Sequence of chain 11.A:
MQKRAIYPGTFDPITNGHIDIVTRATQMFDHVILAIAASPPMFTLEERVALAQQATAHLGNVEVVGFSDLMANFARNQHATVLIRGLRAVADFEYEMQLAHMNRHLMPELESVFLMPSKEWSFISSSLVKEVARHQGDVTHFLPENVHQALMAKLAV

Binding-site contacts:
Ligand atom C17 contacts residue SER71 of chain 11.A at 3.5 Å.
Ligand atom C8 contacts residue HIS138 of chain 4.A at 3.2 Å.
Ligand atom C13 contacts residue LEU73 of chain 11.A at 4.3 Å (hydrophobic).
Ligand atom C2 contacts residue LEU73 of chain 11.A at 4.3 Å (hydrophobic).
Ligand atom C17 contacts residue ALA38 of chain 11.A at 3.5 Å (hydrophobic).
Ligand atom CL1 contacts residue VAL135 of chain 4.A at 3.6 Å.
Ligand atom CL1 contacts residue LEU131 of chain 4.A at 3.8 Å.
Ligand atom C5 contacts residue MET74 of chain 11.A at 3.5 Å (hydrophobic).
Ligand atom N9 contacts residue ALA37 of chain 11.A at 3.5 Å.
Ligand atom C10 contacts residue LEU73 of chain 11.A at 3.6 Å (hydrophobic).
Ligand atom C10 contacts residue ASN106 of chain 11.A at 4.2 Å.
Ligand atom C17 contacts residue ALA37 of chain 11.A at 3.5 Å (hydrophobic).
Ligand atom C3 contacts residue LEU73 of chain 11.A at 4.1 Å (hydrophobic).
Ligand atom C7 contacts residue ASP72 of chain 11.A at 3.5 Å.
Ligand atom O15 contacts residue ASP72 of chain 11.A at 4.3 Å.
Ligand atom C17 contacts residue ASP72 of chain 11.A at 3.6 Å.
Ligand atom C5 contacts residue LEU73 of chain 11.A at 3.7 Å (hydrophobic).
Ligand atom C8 contacts residue LEU73 of chain 11.A at 3.6 Å (hydrophobic).
Ligand atom C12 contacts residue ALA37 of chain 11.A at 3.7 Å (hydrophobic).
Ligand atom C10 contacts residue MET74 of chain 11.A at 4.2 Å (hydrophobic).
Ligand atom C13 contacts residue HIS138 of chain 4.A at 3.3 Å.
Ligand atom C2 contacts residue MET74 of chain 11.A at 4.3 Å (hydrophobic).
Ligand atom O15 contacts residue ALA38 of chain 11.A at 3.9 Å.
Ligand atom O15 contacts residue SER39 of chain 11.A at 3.9 Å.
Ligand atom CL1 contacts residue MET105 of chain 11.A at 4.0 Å.
Ligand atom C17 contacts residue PHE70 of chain 11.A at 3.0 Å (hydrophobic).
Ligand atom C12 contacts residue PHE70 of chain 11.A at 4.1 Å (hydrophobic).
Ligand atom O15 contacts residue PHE70 of chain 11.A at 4.2 Å.
Ligand atom O15 contacts residue ALA37 of chain 11.A at 3.1 Å.
Ligand atom C13 contacts residue ASP72 of chain 11.A at 3.5 Å.
Ligand atom C3 contacts residue MET74 of chain 11.A at 4.2 Å (hydrophobic).
Ligand atom C3 contacts residue ASP72 of chain 11.A at 4.0 Å.
Ligand atom N9 contacts residue PHE70 of chain 11.A at 3.9 Å.
Ligand atom C1 contacts residue MET74 of chain 11.A at 4.1 Å (hydrophobic).
Ligand atom C12 contacts residue ASP72 of chain 11.A at 4.0 Å.
Ligand atom C13 contacts residue SER71 of chain 11.A at 3.2 Å.
Ligand atom C10 contacts residue LEU102 of chain 11.A at 4.1 Å (hydrophobic).
Ligand atom C14 contacts residue LEU102 of chain 11.A at 3.8 Å (hydrophobic).
Ligand atom CL1 contacts residue LEU102 of chain 11.A at 3.3 Å.
Ligand atom C14 contacts residue LEU73 of chain 11.A at 4.1 Å (hydrophobic).

Sequence of chain 4.A:
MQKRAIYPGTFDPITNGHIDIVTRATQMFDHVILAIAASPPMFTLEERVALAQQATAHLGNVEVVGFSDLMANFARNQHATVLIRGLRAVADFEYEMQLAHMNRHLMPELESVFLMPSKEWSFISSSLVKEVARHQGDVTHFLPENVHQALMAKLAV

A small-molecule ligand and the protein it binds are described below.
Small molecule (SMILES): COc1nnc(-c2ccc(Cl)cc2)c(C)c1C